A protein and the small-molecule ligand that binds it are described below.
Small molecule (SMILES): Nc1nc2c(ncn2[C@@H]2O[C@H](CO[P](=O)(O)O[P](=O)(O)NP(=O)(O)O)[C@@H](O)[C@H]2O)c(=O)[nH]1

Sequence of chain 1.J:
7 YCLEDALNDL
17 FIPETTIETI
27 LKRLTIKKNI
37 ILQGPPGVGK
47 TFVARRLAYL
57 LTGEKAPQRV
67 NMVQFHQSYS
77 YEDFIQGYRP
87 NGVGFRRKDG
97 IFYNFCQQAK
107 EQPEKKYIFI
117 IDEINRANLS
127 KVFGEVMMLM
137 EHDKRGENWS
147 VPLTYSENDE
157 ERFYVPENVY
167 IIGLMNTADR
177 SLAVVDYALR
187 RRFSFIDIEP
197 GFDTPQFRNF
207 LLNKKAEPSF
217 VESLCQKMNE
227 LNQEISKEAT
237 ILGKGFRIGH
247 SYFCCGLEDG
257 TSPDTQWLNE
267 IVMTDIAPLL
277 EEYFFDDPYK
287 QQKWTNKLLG

Binding-site contacts:
Ligand atom N1 contacts residue ASP15 of chain 1.J at 3.0 Å (salt-bridge).
Ligand atom C5' contacts residue ARG187 of chain 1.K at 3.2 Å.
Ligand atom C3' contacts residue ASP139 of chain 1.K at 2.9 Å.
Ligand atom O3A contacts residue GLY45 of chain 1.J at 3.1 Å (h-bond).
Ligand atom O3' contacts residue CYS251 of chain 1.J at 3.2 Å (h-bond).
Ligand atom PB contacts residue MG1 of chain 1.CA at 2.8 Å.
Ligand atom N2 contacts residue ASP15 of chain 1.J at 2.9 Å (salt-bridge).
Ligand atom O1B contacts residue LYS46 of chain 1.J at 2.8 Å (salt-bridge).
Ligand atom O3' contacts residue ASP139 of chain 1.K at 2.5 Å (salt-bridge).
Ligand atom O3G contacts residue MG1 of chain 1.CA at 2.0 Å.
Ligand atom O1A contacts residue GLY45 of chain 1.J at 2.9 Å.
Ligand atom C8 contacts residue GLY45 of chain 1.J at 3.3 Å.
Ligand atom O3G contacts residue ARG188 of chain 1.K at 3.3 Å (salt-bridge).
Ligand atom O2' contacts residue PHE48 of chain 1.J at 2.9 Å.
Ligand atom C1' contacts residue SER247 of chain 1.J at 3.3 Å.
Ligand atom N3B contacts residue MG1 of chain 1.CA at 2.7 Å.
Ligand atom N3 contacts residue CYS250 of chain 1.J at 3.3 Å (h-bond).
Ligand atom N7 contacts residue HIS246 of chain 1.J at 2.9 Å (h-bond).
Ligand atom O6 contacts residue ASP15 of chain 1.J at 2.8 Å (salt-bridge).
Ligand atom O2A contacts residue ARG187 of chain 1.K at 3.2 Å (salt-bridge).
Ligand atom O2B contacts residue LYS46 of chain 1.J at 3.3 Å.
Ligand atom O1A contacts residue LYS46 of chain 1.J at 2.8 Å (salt-bridge).
Ligand atom O2A contacts residue LYS140 of chain 1.K at 3.1 Å (salt-bridge).
Ligand atom C6 contacts residue ASP15 of chain 1.J at 3.3 Å.
Ligand atom PA contacts residue MG1 of chain 1.CA at 3.0 Å.
Ligand atom N3B contacts residue GLY43 of chain 1.J at 3.3 Å (h-bond).
Ligand atom O2B contacts residue MG1 of chain 1.CA at 2.0 Å.
Ligand atom O3A contacts residue MG1 of chain 1.CA at 3.3 Å.
Ligand atom O2B contacts residue THR47 of chain 1.J at 2.8 Å (h-bond).
Ligand atom O2A contacts residue THR47 of chain 1.J at 2.9 Å (h-bond).
Ligand atom O1A contacts residue PHE48 of chain 1.J at 2.8 Å (h-bond).
Ligand atom O2G contacts residue PRO42 of chain 1.J at 3.1 Å.
Ligand atom O4' contacts residue SER247 of chain 1.J at 2.4 Å (h-bond).
Ligand atom O1G contacts residue LYS46 of chain 1.J at 3.2 Å.
Ligand atom PG contacts residue MG1 of chain 1.CA at 2.8 Å.
Ligand atom C4' contacts residue SER247 of chain 1.J at 2.9 Å.
Ligand atom O2A contacts residue MG1 of chain 1.CA at 2.0 Å.
Ligand atom C8 contacts residue HIS246 of chain 1.J at 3.1 Å.
Ligand atom O1A contacts residue THR47 of chain 1.J at 2.3 Å (h-bond).
Ligand atom N3B contacts residue ARG187 of chain 1.K at 3.0 Å (salt-bridge).

Sequence of chain 1.K:
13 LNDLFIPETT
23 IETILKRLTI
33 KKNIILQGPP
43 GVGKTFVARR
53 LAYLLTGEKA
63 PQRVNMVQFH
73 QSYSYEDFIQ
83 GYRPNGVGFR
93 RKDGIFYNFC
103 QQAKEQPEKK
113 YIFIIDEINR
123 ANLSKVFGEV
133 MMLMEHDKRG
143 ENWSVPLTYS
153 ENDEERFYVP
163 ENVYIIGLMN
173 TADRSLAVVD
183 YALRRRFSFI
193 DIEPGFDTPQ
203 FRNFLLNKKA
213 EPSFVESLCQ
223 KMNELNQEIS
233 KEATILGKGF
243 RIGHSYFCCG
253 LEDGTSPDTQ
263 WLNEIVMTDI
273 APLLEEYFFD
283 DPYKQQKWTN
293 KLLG